Binding-site contacts:
Ligand atom C6 contacts residue ILE240 of chain 1.D at 4.2 Å (hydrophobic).
Ligand atom C6 contacts residue ILE200 of chain 1.D at 4.4 Å (hydrophobic).
Ligand atom C5 contacts residue ASN196 of chain 1.D at 4.2 Å.
Ligand atom O5 contacts residue NAG1 of chain 1.AA at 2.2 Å (h-bond).
Ligand atom C6 contacts residue ASN196 of chain 1.D at 4.3 Å.
Ligand atom O5 contacts residue THR198 of chain 1.D at 4.4 Å.
Ligand atom C6 contacts residue NAG1 of chain 1.AA at 4.3 Å.
Ligand atom C1 contacts residue NAG1 of chain 1.AA at 3.2 Å.
Ligand atom C4 contacts residue NAG1 of chain 1.AA at 4.2 Å.
Ligand atom O2 contacts residue NAG1 of chain 1.AA at 2.7 Å (h-bond).
Ligand atom C5 contacts residue THR198 of chain 1.D at 4.4 Å.
Ligand atom O3 contacts residue ILE240 of chain 1.D at 4.1 Å.
Ligand atom O4 contacts residue ILE240 of chain 1.D at 3.1 Å (h-bond).
Ligand atom O2 contacts residue NAG1 of chain 1.BA at 3.7 Å.
Ligand atom C5 contacts residue NAG1 of chain 1.AA at 3.3 Å.
Ligand atom C2 contacts residue NAG1 of chain 1.AA at 3.3 Å.
Ligand atom C4 contacts residue ILE240 of chain 1.D at 4.1 Å (hydrophobic).
Ligand atom C6 contacts residue THR198 of chain 1.D at 4.0 Å.
Ligand atom C3 contacts residue NAG1 of chain 1.AA at 3.8 Å.

Sequence of chain 1.D:
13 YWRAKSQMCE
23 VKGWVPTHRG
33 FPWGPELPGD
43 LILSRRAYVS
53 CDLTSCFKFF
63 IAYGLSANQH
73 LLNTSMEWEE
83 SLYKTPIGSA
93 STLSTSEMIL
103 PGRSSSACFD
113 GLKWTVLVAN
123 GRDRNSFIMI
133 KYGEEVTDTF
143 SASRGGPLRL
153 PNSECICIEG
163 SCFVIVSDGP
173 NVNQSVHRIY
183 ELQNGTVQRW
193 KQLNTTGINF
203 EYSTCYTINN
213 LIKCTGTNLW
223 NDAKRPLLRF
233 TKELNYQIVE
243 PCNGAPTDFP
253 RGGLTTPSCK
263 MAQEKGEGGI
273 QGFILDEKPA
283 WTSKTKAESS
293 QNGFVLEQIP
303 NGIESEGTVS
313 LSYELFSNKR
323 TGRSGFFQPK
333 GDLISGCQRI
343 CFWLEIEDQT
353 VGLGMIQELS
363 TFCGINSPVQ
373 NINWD

A protein and the small-molecule ligand that binds it are described below.
Small molecule (SMILES): C[C@@H]1O[C@@H](O)[C@@H](O)[C@H](O)[C@@H]1O